A protein and the small-molecule ligand that binds it are described below.
Small molecule (SMILES): C[C@@H]1OC[C@@H](O)[C@H](O[C@@H]2O[C@H](CO)[C@@H](O)[C@H](O)[C@H]2O)[C@@H]1O

Sequence of chain 1.C:
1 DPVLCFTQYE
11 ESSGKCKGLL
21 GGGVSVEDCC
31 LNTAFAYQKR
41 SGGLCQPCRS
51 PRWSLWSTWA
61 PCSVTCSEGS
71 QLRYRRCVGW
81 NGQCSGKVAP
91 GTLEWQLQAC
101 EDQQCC

Binding-site contacts:
Ligand atom C2 contacts residue THR65 of chain 1.C at 4.5 Å.
Ligand atom O2 contacts residue CYS66 of chain 1.C at 4.5 Å.
Ligand atom C5 contacts residue THR65 of chain 1.C at 2.9 Å.
Ligand atom C3 contacts residue CYS106 of chain 1.C at 4.3 Å (hydrophobic).
Ligand atom C4 contacts residue CYS66 of chain 1.C at 4.5 Å (hydrophobic).
Ligand atom C6 contacts residue GLN103 of chain 1.C at 4.2 Å.
Ligand atom C3 contacts residue THR65 of chain 1.C at 2.7 Å.
Ligand atom O4 contacts residue CYS106 of chain 1.C at 4.2 Å.
Ligand atom C5 contacts residue CYS106 of chain 1.C at 4.4 Å (hydrophobic).
Ligand atom C6 contacts residue CYS106 of chain 1.C at 4.4 Å (hydrophobic).
Ligand atom C4 contacts residue CYS66 of chain 1.C at 4.0 Å (hydrophobic).
Ligand atom C4 contacts residue THR65 of chain 1.C at 3.4 Å.
Ligand atom C6 contacts residue THR65 of chain 1.C at 4.2 Å.
Ligand atom C3 contacts residue CYS66 of chain 1.C at 4.1 Å (hydrophobic).
Ligand atom C6 contacts residue CYS66 of chain 1.C at 4.2 Å (hydrophobic).
Ligand atom O2 contacts residue THR65 of chain 1.C at 2.5 Å (h-bond).
Ligand atom C2 contacts residue THR65 of chain 1.C at 2.1 Å.
Ligand atom O3 contacts residue THR65 of chain 1.C at 4.0 Å.
Ligand atom C5 contacts residue CYS66 of chain 1.C at 3.8 Å (hydrophobic).
Ligand atom C1 contacts residue THR65 of chain 1.C at 1.4 Å.
Ligand atom O3 contacts residue CYS106 of chain 1.C at 4.0 Å.
Ligand atom O4 contacts residue THR65 of chain 1.C at 4.4 Å.
Ligand atom O5 contacts residue THR65 of chain 1.C at 2.4 Å (h-bond).
Ligand atom O3 contacts residue CYS66 of chain 1.C at 3.3 Å.
Ligand atom O2 contacts residue THR65 of chain 1.C at 4.2 Å.
Ligand atom C2 contacts residue CYS66 of chain 1.C at 3.9 Å (hydrophobic).
Ligand atom C4 contacts residue CYS106 of chain 1.C at 3.6 Å (hydrophobic).